The small molecule below binds the protein below.
Small molecule (SMILES): CC(=O)N[C@H]1[C@H](O[C@H]2[C@H](O)[C@@H](NC(C)=O)CO[C@@H]2CO)O[C@H](CO)[C@@H](O[C@@H]2O[C@H](CO)[C@@H](O)[C@H](O)[C@@H]2O)[C@@H]1O

Sequence of chain 1.I:
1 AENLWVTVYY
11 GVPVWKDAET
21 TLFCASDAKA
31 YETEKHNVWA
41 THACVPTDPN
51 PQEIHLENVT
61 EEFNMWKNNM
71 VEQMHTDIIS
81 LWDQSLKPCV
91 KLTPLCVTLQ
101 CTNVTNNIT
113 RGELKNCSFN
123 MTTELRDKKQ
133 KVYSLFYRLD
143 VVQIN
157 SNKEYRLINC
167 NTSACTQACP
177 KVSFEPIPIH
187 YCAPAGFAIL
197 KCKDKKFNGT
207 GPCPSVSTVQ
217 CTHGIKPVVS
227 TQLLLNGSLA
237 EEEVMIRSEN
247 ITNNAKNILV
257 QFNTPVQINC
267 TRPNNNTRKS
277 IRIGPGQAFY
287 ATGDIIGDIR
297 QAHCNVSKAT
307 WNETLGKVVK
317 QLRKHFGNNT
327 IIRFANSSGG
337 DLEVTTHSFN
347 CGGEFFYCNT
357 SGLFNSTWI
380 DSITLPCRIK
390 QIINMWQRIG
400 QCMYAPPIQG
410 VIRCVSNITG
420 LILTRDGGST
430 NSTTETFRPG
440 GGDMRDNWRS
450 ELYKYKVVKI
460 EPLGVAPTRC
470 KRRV

Binding-site contacts:
Ligand atom C5 contacts residue THR206 of chain 1.I at 3.5 Å.
Ligand atom C1 contacts residue THR206 of chain 1.I at 3.6 Å.
Ligand atom C2 contacts residue ASN204 of chain 1.I at 2.5 Å.
Ligand atom C8 contacts residue ASN204 of chain 1.I at 4.5 Å.
Ligand atom C3 contacts residue ASN204 of chain 1.I at 3.8 Å.
Ligand atom C8 contacts residue SER244 of chain 1.I at 3.3 Å.
Ligand atom C3 contacts residue THR206 of chain 1.I at 4.5 Å.
Ligand atom O7 contacts residue HIS321 of chain 1.I at 3.7 Å.
Ligand atom C1 contacts residue ASN204 of chain 1.I at 1.4 Å.
Ligand atom C5 contacts residue ASN204 of chain 1.I at 3.7 Å.
Ligand atom N2 contacts residue ASN204 of chain 1.I at 3.0 Å (h-bond).
Ligand atom C6 contacts residue THR206 of chain 1.I at 4.3 Å.
Ligand atom C4 contacts residue THR206 of chain 1.I at 4.5 Å.
Ligand atom C7 contacts residue ASN204 of chain 1.I at 3.2 Å.
Ligand atom O6 contacts residue THR206 of chain 1.I at 4.2 Å.
Ligand atom O5 contacts residue THR206 of chain 1.I at 3.7 Å.
Ligand atom C4 contacts residue ASN204 of chain 1.I at 4.2 Å.
Ligand atom O7 contacts residue ASN204 of chain 1.I at 2.9 Å (h-bond).
Ligand atom O5 contacts residue ASN204 of chain 1.I at 2.3 Å (h-bond).